The small molecule below binds the protein below.
Small molecule (SMILES): CC(=O)N[C@H]1[C@H](O[C@H]2[C@H](O)[C@@H](NC(C)=O)CO[C@@H]2CO)O[C@H](CO)[C@@H](O[C@@H]2O[C@H](CO[C@H]3O[C@H](CO)[C@@H](O)[C@H](O)[C@@H]3O)[C@@H](O)[C@H](O[C@H]3O[C@H](CO)[C@@H](O)[C@H](O)[C@@H]3O)[C@@H]2O)[C@@H]1O

Sequence of chain 1.B:
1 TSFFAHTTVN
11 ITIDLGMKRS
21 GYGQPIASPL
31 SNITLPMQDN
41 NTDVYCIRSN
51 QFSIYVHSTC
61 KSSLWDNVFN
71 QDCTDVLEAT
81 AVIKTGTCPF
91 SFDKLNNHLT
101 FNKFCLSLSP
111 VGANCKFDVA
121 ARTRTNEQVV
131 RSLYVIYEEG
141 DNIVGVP

Binding-site contacts:
Ligand atom C8 contacts residue ASN32 of chain 1.B at 4.0 Å.
Ligand atom C7 contacts residue SER31 of chain 1.B at 4.3 Å.
Ligand atom O3 contacts residue ASN67 of chain 1.B at 4.5 Å.
Ligand atom O5 contacts residue LEU30 of chain 1.B at 4.4 Å.
Ligand atom C1 contacts residue ASN32 of chain 1.B at 1.4 Å.
Ligand atom C7 contacts residue LEU30 of chain 1.B at 3.9 Å (hydrophobic).
Ligand atom C2 contacts residue LEU30 of chain 1.B at 3.7 Å (hydrophobic).
Ligand atom O6 contacts residue ASN32 of chain 1.B at 3.7 Å.
Ligand atom O3 contacts residue PHE69 of chain 1.B at 3.7 Å.
Ligand atom C6 contacts residue ASN32 of chain 1.B at 4.3 Å.
Ligand atom O7 contacts residue ASN32 of chain 1.B at 4.1 Å.
Ligand atom C8 contacts residue PHE69 of chain 1.B at 4.4 Å (hydrophobic).
Ligand atom C8 contacts residue LEU30 of chain 1.B at 4.0 Å (hydrophobic).
Ligand atom C3 contacts residue PHE69 of chain 1.B at 4.0 Å (hydrophobic).
Ligand atom C2 contacts residue PHE69 of chain 1.B at 4.4 Å (hydrophobic).
Ligand atom C4 contacts residue ASN32 of chain 1.B at 4.1 Å.
Ligand atom O7 contacts residue GLY16 of chain 1.B at 3.5 Å (h-bond).
Ligand atom C6 contacts residue VAL68 of chain 1.B at 4.2 Å (hydrophobic).
Ligand atom O7 contacts residue LEU30 of chain 1.B at 3.8 Å.
Ligand atom O7 contacts residue PHE69 of chain 1.B at 4.1 Å.
Ligand atom C2 contacts residue ASN32 of chain 1.B at 2.5 Å.
Ligand atom C7 contacts residue ASN32 of chain 1.B at 3.5 Å.
Ligand atom C1 contacts residue LEU30 of chain 1.B at 3.2 Å (hydrophobic).
Ligand atom N2 contacts residue LEU30 of chain 1.B at 3.1 Å (h-bond).
Ligand atom C5 contacts residue ASN32 of chain 1.B at 3.5 Å.
Ligand atom C3 contacts residue LEU30 of chain 1.B at 4.3 Å (hydrophobic).
Ligand atom N2 contacts residue ASN32 of chain 1.B at 3.0 Å (h-bond).
Ligand atom C7 contacts residue PHE69 of chain 1.B at 3.8 Å (hydrophobic).
Ligand atom O7 contacts residue ASP14 of chain 1.B at 4.1 Å.
Ligand atom N2 contacts residue SER31 of chain 1.B at 4.5 Å.
Ligand atom C8 contacts residue ASP14 of chain 1.B at 4.2 Å.
Ligand atom O2 contacts residue ASP66 of chain 1.B at 4.5 Å.
Ligand atom C8 contacts residue LYS61 of chain 1.B at 4.0 Å.
Ligand atom C3 contacts residue ASN32 of chain 1.B at 3.8 Å.
Ligand atom N2 contacts residue PHE69 of chain 1.B at 3.5 Å.
Ligand atom O7 contacts residue SER31 of chain 1.B at 3.5 Å.
Ligand atom O7 contacts residue LEU15 of chain 1.B at 3.7 Å.
Ligand atom O5 contacts residue ASN32 of chain 1.B at 2.2 Å (h-bond).